This protein binds this small molecule.
Small molecule (SMILES): CC(=O)N[C@@H]1[C@@H](O)[C@H](O)[C@@H](CO)O[C@H]1O

Binding-site contacts:
Ligand atom O5 contacts residue ASN53 of chain 1.B at 2.2 Å (h-bond).
Ligand atom C7 contacts residue ASN53 of chain 1.B at 3.6 Å.
Ligand atom C1 contacts residue LEU46 of chain 1.B at 4.5 Å (hydrophobic).
Ligand atom C3 contacts residue ASN53 of chain 1.B at 3.8 Å.
Ligand atom C8 contacts residue LEU46 of chain 1.B at 3.9 Å (hydrophobic).
Ligand atom N2 contacts residue ASN53 of chain 1.B at 3.1 Å (h-bond).
Ligand atom C1 contacts residue ASN53 of chain 1.B at 1.4 Å.
Ligand atom C4 contacts residue ASN53 of chain 1.B at 4.1 Å.
Ligand atom N2 contacts residue LEU46 of chain 1.B at 4.1 Å.
Ligand atom C8 contacts residue TRP92 of chain 1.B at 4.3 Å (hydrophobic).
Ligand atom C8 contacts residue PRO48 of chain 1.B at 4.0 Å (hydrophobic).
Ligand atom O6 contacts residue ASN53 of chain 1.B at 4.4 Å.
Ligand atom C5 contacts residue ASN53 of chain 1.B at 3.6 Å.
Ligand atom C7 contacts residue LEU46 of chain 1.B at 4.0 Å (hydrophobic).
Ligand atom C2 contacts residue ASN53 of chain 1.B at 2.5 Å.
Ligand atom O7 contacts residue ASN53 of chain 1.B at 3.7 Å.

Sequence of chain 1.B:
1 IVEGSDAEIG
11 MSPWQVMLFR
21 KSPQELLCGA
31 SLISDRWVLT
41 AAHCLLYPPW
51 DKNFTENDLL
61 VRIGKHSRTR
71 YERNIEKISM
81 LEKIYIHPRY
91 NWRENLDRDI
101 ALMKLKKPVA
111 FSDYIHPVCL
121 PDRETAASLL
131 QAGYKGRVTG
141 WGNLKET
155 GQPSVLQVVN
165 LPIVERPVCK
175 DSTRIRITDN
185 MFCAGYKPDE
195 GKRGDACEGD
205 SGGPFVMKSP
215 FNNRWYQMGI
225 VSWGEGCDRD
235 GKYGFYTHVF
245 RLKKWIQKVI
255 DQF